Sequence of chain 1.F:
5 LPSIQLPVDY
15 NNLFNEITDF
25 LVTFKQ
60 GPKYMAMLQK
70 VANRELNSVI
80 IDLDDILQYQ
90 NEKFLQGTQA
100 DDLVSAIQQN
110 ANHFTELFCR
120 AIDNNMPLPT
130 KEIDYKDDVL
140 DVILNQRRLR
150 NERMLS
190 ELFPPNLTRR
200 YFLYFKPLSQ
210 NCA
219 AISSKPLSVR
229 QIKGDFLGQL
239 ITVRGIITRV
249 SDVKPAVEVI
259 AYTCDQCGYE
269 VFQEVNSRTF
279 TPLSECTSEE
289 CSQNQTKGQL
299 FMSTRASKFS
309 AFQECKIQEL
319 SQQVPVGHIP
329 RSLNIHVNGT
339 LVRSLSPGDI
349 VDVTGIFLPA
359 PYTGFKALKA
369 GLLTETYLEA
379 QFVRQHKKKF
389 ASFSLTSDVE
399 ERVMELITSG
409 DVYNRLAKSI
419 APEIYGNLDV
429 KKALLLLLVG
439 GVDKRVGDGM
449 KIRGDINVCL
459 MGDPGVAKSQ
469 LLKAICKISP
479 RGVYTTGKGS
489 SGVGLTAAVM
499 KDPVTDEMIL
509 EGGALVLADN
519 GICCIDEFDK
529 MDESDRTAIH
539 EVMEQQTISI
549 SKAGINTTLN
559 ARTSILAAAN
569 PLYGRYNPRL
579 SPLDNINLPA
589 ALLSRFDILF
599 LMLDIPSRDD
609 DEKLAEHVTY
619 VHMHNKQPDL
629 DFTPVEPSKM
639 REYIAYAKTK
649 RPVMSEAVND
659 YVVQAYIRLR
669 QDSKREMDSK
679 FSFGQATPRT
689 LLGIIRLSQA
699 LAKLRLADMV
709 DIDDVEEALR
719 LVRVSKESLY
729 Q

Sequence of chain 1.C:
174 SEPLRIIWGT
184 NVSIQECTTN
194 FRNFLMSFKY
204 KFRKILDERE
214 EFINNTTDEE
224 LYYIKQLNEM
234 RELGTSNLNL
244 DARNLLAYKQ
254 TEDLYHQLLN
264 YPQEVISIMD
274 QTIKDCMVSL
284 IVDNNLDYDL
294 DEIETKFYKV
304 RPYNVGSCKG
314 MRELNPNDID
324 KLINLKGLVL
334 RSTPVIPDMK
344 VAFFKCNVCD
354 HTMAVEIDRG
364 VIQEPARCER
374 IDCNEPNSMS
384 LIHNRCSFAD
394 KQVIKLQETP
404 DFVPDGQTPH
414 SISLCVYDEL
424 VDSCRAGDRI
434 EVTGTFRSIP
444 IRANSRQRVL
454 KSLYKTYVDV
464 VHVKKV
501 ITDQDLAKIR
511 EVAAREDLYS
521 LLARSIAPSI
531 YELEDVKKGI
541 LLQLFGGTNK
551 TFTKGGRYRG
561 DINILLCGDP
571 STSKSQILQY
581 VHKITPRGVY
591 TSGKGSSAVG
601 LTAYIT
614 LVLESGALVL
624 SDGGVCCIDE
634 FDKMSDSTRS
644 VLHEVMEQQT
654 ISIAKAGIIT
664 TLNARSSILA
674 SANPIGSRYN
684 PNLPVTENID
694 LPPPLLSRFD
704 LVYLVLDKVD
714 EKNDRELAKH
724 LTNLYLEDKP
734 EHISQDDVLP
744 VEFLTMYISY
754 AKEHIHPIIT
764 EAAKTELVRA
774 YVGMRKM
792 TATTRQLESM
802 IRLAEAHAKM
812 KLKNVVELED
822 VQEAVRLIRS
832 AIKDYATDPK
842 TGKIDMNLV

Binding-site contacts:
Ligand atom O1A contacts residue MG1 of chain 1.BA at 3.8 Å.
Ligand atom N3B contacts residue LYS574 of chain 1.C at 3.7 Å.
Ligand atom O3G contacts residue ARG593 of chain 1.F at 2.8 Å (salt-bridge).
Ligand atom O1G contacts residue MG1 of chain 1.BA at 1.9 Å.
Ligand atom O1A contacts residue SER573 of chain 1.C at 3.3 Å.
Ligand atom O1B contacts residue SER575 of chain 1.C at 3.1 Å (h-bond).
Ligand atom N1 contacts residue TYR531 of chain 1.C at 3.2 Å (h-bond).
Ligand atom O2A contacts residue MG1 of chain 1.BA at 1.9 Å.
Ligand atom C5' contacts residue SER571 of chain 1.C at 3.6 Å.
Ligand atom N3B contacts residue MG1 of chain 1.BA at 3.3 Å.
Ligand atom C5 contacts residue SER573 of chain 1.C at 3.7 Å.
Ligand atom PA contacts residue MG1 of chain 1.BA at 3.1 Å.
Ligand atom N3B contacts residue ARG687 of chain 1.F at 3.8 Å.
Ligand atom O1B contacts residue LYS574 of chain 1.C at 3.7 Å.
Ligand atom PG contacts residue MG1 of chain 1.BA at 3.0 Å.
Ligand atom O1A contacts residue GLN576 of chain 1.C at 3.1 Å (h-bond).
Ligand atom O1G contacts residue ARG593 of chain 1.F at 2.9 Å (salt-bridge).
Ligand atom O2G contacts residue LYS574 of chain 1.C at 2.7 Å (salt-bridge).
Ligand atom O3A contacts residue SER573 of chain 1.C at 2.9 Å (h-bond).
Ligand atom C8 contacts residue SER571 of chain 1.C at 3.3 Å.
Ligand atom PG contacts residue ARG593 of chain 1.F at 3.7 Å.
Ligand atom O1A contacts residue SER575 of chain 1.C at 3.5 Å (h-bond).
Ligand atom O3A contacts residue MG1 of chain 1.BA at 3.5 Å.
Ligand atom O3G contacts residue SER571 of chain 1.C at 3.5 Å (h-bond).
Ligand atom O2G contacts residue ASN676 of chain 1.C at 2.9 Å (h-bond).
Ligand atom PB contacts residue MG1 of chain 1.BA at 2.9 Å.
Ligand atom O3G contacts residue PRO570 of chain 1.C at 3.4 Å.
Ligand atom O3A contacts residue SER571 of chain 1.C at 3.7 Å.
Ligand atom O2B contacts residue THR572 of chain 1.C at 3.3 Å (h-bond).
Ligand atom O3' contacts residue LEU690 of chain 1.F at 3.7 Å.
Ligand atom N6 contacts residue TYR531 of chain 1.C at 3.1 Å (h-bond).
Ligand atom PB contacts residue SER573 of chain 1.C at 3.5 Å.
Ligand atom O2B contacts residue LYS574 of chain 1.C at 2.7 Å (salt-bridge).
Ligand atom O3G contacts residue ARG687 of chain 1.F at 2.9 Å (salt-bridge).
Ligand atom O2B contacts residue SER573 of chain 1.C at 3.0 Å (h-bond).
Ligand atom PB contacts residue LYS574 of chain 1.C at 3.5 Å.
Ligand atom N3B contacts residue SER571 of chain 1.C at 2.9 Å (h-bond).
Ligand atom O3A contacts residue LYS574 of chain 1.C at 3.6 Å.
Ligand atom O1B contacts residue MG1 of chain 1.BA at 1.9 Å.
Ligand atom N3B contacts residue PRO570 of chain 1.C at 3.8 Å.

This small molecule binds to this protein.
Small molecule (SMILES): Nc1ncnc2c1ncn2[C@@H]1O[C@H](CO[P](=O)(O)O[P](=O)(O)NP(=O)(O)O)[C@@H](O)[C@H]1O